Sequence of chain 1.D:
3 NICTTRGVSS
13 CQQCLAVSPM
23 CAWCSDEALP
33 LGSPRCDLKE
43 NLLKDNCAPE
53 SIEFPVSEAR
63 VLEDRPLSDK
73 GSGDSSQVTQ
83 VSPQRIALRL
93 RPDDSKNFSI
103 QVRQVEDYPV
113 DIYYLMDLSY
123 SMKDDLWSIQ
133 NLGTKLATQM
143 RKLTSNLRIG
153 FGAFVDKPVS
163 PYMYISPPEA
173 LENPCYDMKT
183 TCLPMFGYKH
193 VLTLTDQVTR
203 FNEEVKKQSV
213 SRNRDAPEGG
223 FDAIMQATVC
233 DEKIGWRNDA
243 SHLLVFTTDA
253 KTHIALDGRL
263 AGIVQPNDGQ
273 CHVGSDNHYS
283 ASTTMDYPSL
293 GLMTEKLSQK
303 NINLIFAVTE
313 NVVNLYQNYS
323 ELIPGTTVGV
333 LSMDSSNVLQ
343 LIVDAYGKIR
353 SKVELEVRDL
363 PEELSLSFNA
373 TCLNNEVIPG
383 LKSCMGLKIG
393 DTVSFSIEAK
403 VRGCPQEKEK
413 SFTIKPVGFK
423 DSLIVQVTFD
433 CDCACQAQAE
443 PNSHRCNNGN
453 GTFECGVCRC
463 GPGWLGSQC

Binding-site contacts:
Ligand atom OD2 contacts residue TYR122 of chain 1.D at 2.7 Å (h-bond).
Ligand atom NE contacts residue PHE231 of chain 1.C at 3.1 Å.
Ligand atom OD2 contacts residue ASN215 of chain 1.D at 3.0 Å (h-bond).
Ligand atom NH2 contacts residue SER225 of chain 1.C at 3.5 Å (h-bond).
Ligand atom C contacts residue TYR190 of chain 1.C at 3.7 Å (hydrophobic).
Ligand atom OD2 contacts residue SER121 of chain 1.D at 3.4 Å.
Ligand atom C contacts residue SER123 of chain 1.D at 3.8 Å.
Ligand atom C contacts residue ARG216 of chain 1.D at 3.7 Å.
Ligand atom CG contacts residue MN1 of chain 1.FA at 3.3 Å.
Ligand atom OD1 contacts residue ASN215 of chain 1.D at 3.7 Å.
Ligand atom OD2 contacts residue ARG214 of chain 1.D at 3.7 Å.
Ligand atom O contacts residue ALA218 of chain 1.D at 3.1 Å.
Ligand atom CA contacts residue TYR190 of chain 1.C at 3.5 Å (hydrophobic).
Ligand atom NH1 contacts residue PHE160 of chain 1.C at 3.8 Å.
Ligand atom CD contacts residue LEU192 of chain 1.C at 3.4 Å (hydrophobic).
Ligand atom OD1 contacts residue SER121 of chain 1.D at 3.1 Å.
Ligand atom CG contacts residue SER121 of chain 1.D at 3.6 Å.
Ligand atom CA contacts residue ARG216 of chain 1.D at 3.3 Å.
Ligand atom NH1 contacts residue LEU192 of chain 1.C at 3.9 Å.
Ligand atom O contacts residue TYR190 of chain 1.C at 3.3 Å.
Ligand atom OD1 contacts residue MN1 of chain 1.FA at 2.2 Å.
Ligand atom O contacts residue ALA218 of chain 1.D at 3.4 Å.
Ligand atom CG contacts residue ASN215 of chain 1.D at 3.1 Å.
Ligand atom OD1 contacts residue SER123 of chain 1.D at 2.9 Å (h-bond).
Ligand atom C contacts residue ALA218 of chain 1.D at 3.6 Å (hydrophobic).
Ligand atom CB contacts residue ASN215 of chain 1.D at 3.0 Å.
Ligand atom NH1 contacts residue TYR189 of chain 1.C at 3.7 Å.
Ligand atom NE contacts residue LEU192 of chain 1.C at 3.8 Å.
Ligand atom N contacts residue ARG216 of chain 1.D at 3.4 Å (salt-bridge).
Ligand atom CG contacts residue TYR122 of chain 1.D at 3.4 Å (hydrophobic).
Ligand atom O contacts residue TYR122 of chain 1.D at 3.8 Å.
Ligand atom CA contacts residue ALA218 of chain 1.D at 3.7 Å (hydrophobic).
Ligand atom CD contacts residue PHE231 of chain 1.C at 3.6 Å (hydrophobic).
Ligand atom OD1 contacts residue GLU220 of chain 1.D at 3.3 Å (salt-bridge).
Ligand atom C contacts residue ALA218 of chain 1.D at 3.6 Å (hydrophobic).
Ligand atom NH2 contacts residue ASP224 of chain 1.C at 3.4 Å (salt-bridge).
Ligand atom CG contacts residue GLU220 of chain 1.D at 3.8 Å.
Ligand atom OD1 contacts residue TYR122 of chain 1.D at 3.4 Å (h-bond).
Ligand atom CG contacts residue SER123 of chain 1.D at 3.9 Å.
Ligand atom NH1 contacts residue ASP224 of chain 1.C at 3.8 Å.

Sequence of chain 1.C:
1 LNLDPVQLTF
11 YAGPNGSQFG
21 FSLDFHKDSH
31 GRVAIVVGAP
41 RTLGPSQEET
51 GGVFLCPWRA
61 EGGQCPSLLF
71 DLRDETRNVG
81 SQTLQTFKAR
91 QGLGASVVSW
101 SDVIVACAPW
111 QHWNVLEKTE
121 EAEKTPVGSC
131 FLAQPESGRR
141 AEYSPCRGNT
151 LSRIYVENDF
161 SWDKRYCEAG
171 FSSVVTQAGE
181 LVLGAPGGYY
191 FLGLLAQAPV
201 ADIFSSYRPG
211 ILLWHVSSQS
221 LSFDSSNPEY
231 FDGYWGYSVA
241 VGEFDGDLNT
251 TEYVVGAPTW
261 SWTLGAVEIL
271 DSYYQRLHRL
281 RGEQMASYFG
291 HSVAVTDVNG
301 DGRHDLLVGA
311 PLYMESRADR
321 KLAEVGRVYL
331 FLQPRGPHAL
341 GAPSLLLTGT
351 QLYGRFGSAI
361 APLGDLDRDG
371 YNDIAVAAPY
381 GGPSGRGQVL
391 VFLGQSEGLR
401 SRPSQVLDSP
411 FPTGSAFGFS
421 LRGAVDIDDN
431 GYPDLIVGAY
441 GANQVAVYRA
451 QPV

The protein below binds the small molecule below.
Small molecule (SMILES): NCC(=O)N[C@@H](CCCNC(N)=[NH2+])C(=O)NCC(=O)N[C@@H](CC(=O)O)C(=O)N[C@@H](CO)C(=O)N1CCC[C@H]1C(=O)O